Sequence of chain 1.D:
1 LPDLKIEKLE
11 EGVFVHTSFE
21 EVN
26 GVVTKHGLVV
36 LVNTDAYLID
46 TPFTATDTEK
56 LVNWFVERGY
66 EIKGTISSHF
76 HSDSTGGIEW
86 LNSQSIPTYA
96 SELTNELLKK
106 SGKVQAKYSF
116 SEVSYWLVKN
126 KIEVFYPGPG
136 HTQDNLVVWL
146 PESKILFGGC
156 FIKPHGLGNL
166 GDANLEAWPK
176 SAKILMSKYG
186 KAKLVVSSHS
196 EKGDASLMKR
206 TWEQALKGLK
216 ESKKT

Binding-site contacts:
Ligand atom C contacts residue GLY166 of chain 1.D at 4.5 Å.
Ligand atom O contacts residue LEU165 of chain 1.D at 3.8 Å.
Ligand atom O contacts residue GLY166 of chain 1.D at 3.8 Å.
Ligand atom N contacts residue LEU165 of chain 1.D at 3.9 Å.
Ligand atom C contacts residue LEU165 of chain 1.D at 3.8 Å (hydrophobic).
Ligand atom OXT contacts residue LEU165 of chain 1.D at 4.1 Å.
Ligand atom CA contacts residue LEU165 of chain 1.D at 3.8 Å (hydrophobic).

The protein below binds the small molecule below.
Small molecule (SMILES): NCC(=O)O